Sequence of chain 1.K:
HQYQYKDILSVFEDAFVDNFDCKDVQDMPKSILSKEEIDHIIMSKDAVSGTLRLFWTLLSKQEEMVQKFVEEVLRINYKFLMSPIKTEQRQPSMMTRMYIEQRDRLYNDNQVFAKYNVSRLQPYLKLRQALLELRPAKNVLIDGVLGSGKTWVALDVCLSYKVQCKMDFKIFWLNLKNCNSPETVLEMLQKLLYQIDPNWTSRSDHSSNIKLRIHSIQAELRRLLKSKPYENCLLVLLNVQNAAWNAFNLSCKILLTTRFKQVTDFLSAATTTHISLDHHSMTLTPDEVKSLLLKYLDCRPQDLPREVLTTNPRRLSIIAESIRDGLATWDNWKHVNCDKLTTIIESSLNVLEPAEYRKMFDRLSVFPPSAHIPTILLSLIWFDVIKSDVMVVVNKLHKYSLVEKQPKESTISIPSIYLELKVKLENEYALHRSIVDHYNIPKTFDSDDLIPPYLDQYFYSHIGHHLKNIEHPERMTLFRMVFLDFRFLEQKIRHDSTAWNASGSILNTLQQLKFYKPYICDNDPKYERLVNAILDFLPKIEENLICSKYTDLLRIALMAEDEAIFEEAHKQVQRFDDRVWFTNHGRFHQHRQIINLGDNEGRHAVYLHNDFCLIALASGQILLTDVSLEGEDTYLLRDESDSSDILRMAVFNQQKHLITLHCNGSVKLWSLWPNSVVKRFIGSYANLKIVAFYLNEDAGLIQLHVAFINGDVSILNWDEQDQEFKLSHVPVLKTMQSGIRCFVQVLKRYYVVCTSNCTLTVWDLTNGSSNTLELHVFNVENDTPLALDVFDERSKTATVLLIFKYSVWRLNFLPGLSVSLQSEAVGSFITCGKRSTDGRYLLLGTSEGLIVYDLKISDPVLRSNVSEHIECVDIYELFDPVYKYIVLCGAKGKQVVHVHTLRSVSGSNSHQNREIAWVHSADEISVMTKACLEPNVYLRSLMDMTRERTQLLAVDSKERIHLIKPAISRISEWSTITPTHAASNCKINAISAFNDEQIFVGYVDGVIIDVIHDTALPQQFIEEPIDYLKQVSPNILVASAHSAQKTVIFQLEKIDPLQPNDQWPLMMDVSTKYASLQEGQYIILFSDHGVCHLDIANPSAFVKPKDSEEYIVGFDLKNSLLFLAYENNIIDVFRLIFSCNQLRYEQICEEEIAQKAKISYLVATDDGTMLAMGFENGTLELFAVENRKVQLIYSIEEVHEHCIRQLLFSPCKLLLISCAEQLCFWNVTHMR

Binding-site contacts:
Ligand atom O1B contacts residue THR158 of chain 1.K at 2.6 Å (h-bond).
Ligand atom C3' contacts residue TRP159 of chain 1.K at 3.3 Å (hydrophobic).
Ligand atom O1G contacts residue LYS157 of chain 1.K at 3.2 Å (salt-bridge).
Ligand atom O1G contacts residue ARG267 of chain 1.K at 3.2 Å (salt-bridge).
Ligand atom O2B contacts residue THR158 of chain 1.K at 2.7 Å (h-bond).
Ligand atom O1A contacts residue GLY156 of chain 1.K at 3.0 Å.
Ligand atom O2A contacts residue THR158 of chain 1.K at 2.5 Å (h-bond).
Ligand atom O1G contacts residue ASN246 of chain 1.K at 3.3 Å (h-bond).
Ligand atom O3G contacts residue ARG322 of chain 1.K at 3.4 Å (salt-bridge).
Ligand atom PB contacts residue THR158 of chain 1.K at 3.2 Å.
Ligand atom N1 contacts residue ASN124 of chain 1.K at 3.2 Å.
Ligand atom O1A contacts residue TRP159 of chain 1.K at 2.8 Å.
Ligand atom O3B contacts residue GLY154 of chain 1.K at 3.0 Å (h-bond).
Ligand atom C2 contacts residue ASN124 of chain 1.K at 3.4 Å.
Ligand atom PG contacts residue LYS157 of chain 1.K at 3.0 Å.
Ligand atom PG contacts residue ARG267 of chain 1.K at 3.5 Å.
Ligand atom N6 contacts residue SER126 of chain 1.K at 3.3 Å (h-bond).
Ligand atom O3B contacts residue LYS157 of chain 1.K at 2.2 Å (salt-bridge).
Ligand atom O2A contacts residue TRP159 of chain 1.K at 2.9 Å (h-bond).
Ligand atom O1B contacts residue LYS157 of chain 1.K at 2.5 Å (salt-bridge).
Ligand atom C4 contacts residue PRO321 of chain 1.K at 3.5 Å (hydrophobic).
Ligand atom O2G contacts residue GLY154 of chain 1.K at 2.8 Å (h-bond).
Ligand atom C5' contacts residue TRP159 of chain 1.K at 3.5 Å (hydrophobic).
Ligand atom C5' contacts residue ARG322 of chain 1.K at 3.4 Å.
Ligand atom PB contacts residue LYS157 of chain 1.K at 3.4 Å.
Ligand atom C1' contacts residue PRO321 of chain 1.K at 3.4 Å (hydrophobic).
Ligand atom N9 contacts residue PRO321 of chain 1.K at 3.1 Å.
Ligand atom PA contacts residue THR158 of chain 1.K at 3.4 Å.
Ligand atom O3' contacts residue TRP159 of chain 1.K at 3.5 Å.
Ligand atom C2 contacts residue LEU300 of chain 1.K at 3.3 Å (hydrophobic).
Ligand atom N7 contacts residue TRP159 of chain 1.K at 3.7 Å.
Ligand atom N1 contacts residue VAL125 of chain 1.K at 3.2 Å (h-bond).
Ligand atom C8 contacts residue PRO321 of chain 1.K at 3.3 Å (hydrophobic).
Ligand atom C8 contacts residue GLY156 of chain 1.K at 3.6 Å.
Ligand atom O2G contacts residue ARG267 of chain 1.K at 2.9 Å (salt-bridge).
Ligand atom PA contacts residue TRP159 of chain 1.K at 3.5 Å.
Ligand atom O5' contacts residue ARG322 of chain 1.K at 2.9 Å (salt-bridge).
Ligand atom O1A contacts residue THR158 of chain 1.K at 3.6 Å (h-bond).
Ligand atom O2G contacts residue LYS157 of chain 1.K at 3.2 Å (salt-bridge).
Ligand atom O1B contacts residue GLY156 of chain 1.K at 3.1 Å.

The protein below binds the small molecule below.
Small molecule (SMILES): Nc1ncnc2c1ncn2[C@H]1C[C@H](O)[C@@H](CO[P](=O)(O)O[P](=O)(O)OP(=O)(O)O)O1